Binding-site contacts:
Ligand atom C8 contacts residue TYR203 of chain 1.C at 4.0 Å (hydrophobic).
Ligand atom N2 contacts residue VAL156 of chain 1.C at 3.7 Å.
Ligand atom C10 contacts residue TYR196 of chain 1.C at 3.8 Å (hydrophobic).
Ligand atom N11 contacts residue TYR196 of chain 1.C at 3.9 Å.
Ligand atom N2 contacts residue ILE126 of chain 1.B at 3.6 Å.
Ligand atom N15 contacts residue ILE126 of chain 1.B at 3.6 Å.
Ligand atom C8 contacts residue TRP155 of chain 1.C at 3.0 Å (hydrophobic).
Ligand atom N2 contacts residue TRP155 of chain 1.C at 3.9 Å.
Ligand atom C1 contacts residue ILE126 of chain 1.B at 3.9 Å (hydrophobic).
Ligand atom CL7 contacts residue PHE125 of chain 1.B at 3.9 Å.
Ligand atom N9 contacts residue TRP155 of chain 1.C at 3.4 Å (h-bond).
Ligand atom C3 contacts residue ILE126 of chain 1.B at 3.7 Å (hydrophobic).
Ligand atom N14 contacts residue TYR196 of chain 1.C at 3.4 Å.
Ligand atom N14 contacts residue CYS198 of chain 1.C at 3.4 Å (h-bond).
Ligand atom C12 contacts residue TRP155 of chain 1.C at 3.4 Å (hydrophobic).
Ligand atom C1 contacts residue VAL156 of chain 1.C at 3.9 Å (hydrophobic).
Ligand atom C5 contacts residue TYR203 of chain 1.C at 3.6 Å (hydrophobic).
Ligand atom O17 contacts residue TYR196 of chain 1.C at 3.9 Å.
Ligand atom O16 contacts residue GLN65 of chain 1.B at 3.8 Å.
Ligand atom C4 contacts residue TRP155 of chain 1.C at 3.2 Å (hydrophobic).
Ligand atom N11 contacts residue TYR63 of chain 1.B at 3.6 Å (h-bond).
Ligand atom O17 contacts residue TYR63 of chain 1.B at 2.9 Å.
Ligand atom O16 contacts residue TYR196 of chain 1.C at 3.8 Å.
Ligand atom C5 contacts residue CYS198 of chain 1.C at 3.7 Å (hydrophobic).
Ligand atom C3 contacts residue TRP155 of chain 1.C at 3.1 Å (hydrophobic).
Ligand atom CL7 contacts residue ALA115 of chain 1.B at 4.0 Å.
Ligand atom O16 contacts residue SER197 of chain 1.C at 3.5 Å (h-bond).
Ligand atom CL7 contacts residue MET124 of chain 1.B at 2.9 Å.
Ligand atom CL7 contacts residue ILE114 of chain 1.B at 3.8 Å.
Ligand atom N9 contacts residue TYR196 of chain 1.C at 4.0 Å.
Ligand atom C6 contacts residue VAL116 of chain 1.B at 4.0 Å (hydrophobic).
Ligand atom N15 contacts residue TYR196 of chain 1.C at 3.5 Å.
Ligand atom N14 contacts residue ILE126 of chain 1.B at 3.5 Å.
Ligand atom C8 contacts residue CYS198 of chain 1.C at 4.0 Å (hydrophobic).
Ligand atom O16 contacts residue ILE126 of chain 1.B at 3.8 Å.
Ligand atom O16 contacts residue CYS198 of chain 1.C at 2.9 Å (h-bond).
Ligand atom CL7 contacts residue VAL116 of chain 1.B at 3.9 Å.
Ligand atom N15 contacts residue CYS198 of chain 1.C at 3.8 Å.
Ligand atom C4 contacts residue ILE126 of chain 1.B at 4.0 Å (hydrophobic).
Ligand atom C13 contacts residue TRP155 of chain 1.C at 3.1 Å (hydrophobic).

Sequence of chain 1.B:
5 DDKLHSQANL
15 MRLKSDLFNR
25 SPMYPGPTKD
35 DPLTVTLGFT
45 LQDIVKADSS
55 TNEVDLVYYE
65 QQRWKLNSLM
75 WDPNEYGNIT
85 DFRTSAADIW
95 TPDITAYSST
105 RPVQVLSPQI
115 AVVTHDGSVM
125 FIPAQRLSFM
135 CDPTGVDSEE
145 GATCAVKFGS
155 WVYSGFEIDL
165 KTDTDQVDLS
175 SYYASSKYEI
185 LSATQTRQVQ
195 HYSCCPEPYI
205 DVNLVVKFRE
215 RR

Sequence of chain 1.C:
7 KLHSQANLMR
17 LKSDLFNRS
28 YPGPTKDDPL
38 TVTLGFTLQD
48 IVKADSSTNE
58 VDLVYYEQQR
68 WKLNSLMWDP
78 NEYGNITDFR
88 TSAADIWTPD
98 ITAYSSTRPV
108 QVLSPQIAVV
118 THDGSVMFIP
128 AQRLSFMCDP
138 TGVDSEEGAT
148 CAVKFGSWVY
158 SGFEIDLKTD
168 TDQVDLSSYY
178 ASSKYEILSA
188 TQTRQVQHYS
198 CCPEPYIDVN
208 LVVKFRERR

A small-molecule ligand and the protein it binds are described below.
Small molecule (SMILES): O=[N+]([O-])/N=C1\NCCN1Cc1ccc(Cl)nc1